The protein below binds the small molecule below.
Small molecule (SMILES): Nc1cccc(CCCCNCc2cccc(OCc3ccc4ccc(N)nc4c3)c2)n1

Sequence of chain 1.A:
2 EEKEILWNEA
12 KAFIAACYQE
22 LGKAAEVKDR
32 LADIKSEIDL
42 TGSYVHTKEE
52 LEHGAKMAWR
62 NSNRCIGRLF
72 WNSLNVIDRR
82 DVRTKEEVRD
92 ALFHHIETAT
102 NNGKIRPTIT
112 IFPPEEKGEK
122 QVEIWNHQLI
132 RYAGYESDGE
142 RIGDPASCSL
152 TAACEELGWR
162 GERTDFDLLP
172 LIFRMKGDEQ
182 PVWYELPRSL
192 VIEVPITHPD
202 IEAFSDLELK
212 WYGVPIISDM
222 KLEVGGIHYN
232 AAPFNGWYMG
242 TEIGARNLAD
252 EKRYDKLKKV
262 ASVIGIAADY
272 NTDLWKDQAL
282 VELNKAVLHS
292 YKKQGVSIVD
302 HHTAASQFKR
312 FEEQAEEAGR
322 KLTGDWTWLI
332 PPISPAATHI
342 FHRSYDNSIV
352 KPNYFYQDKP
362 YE

Binding-site contacts:
Ligand atom C02 contacts residue HEM1 of chain 2.B at 3.6 Å.
Ligand atom C03 contacts residue GLY237 of chain 2.A at 3.8 Å.
Ligand atom C24 contacts residue TRP329 of chain 2.A at 3.7 Å (hydrophobic).
Ligand atom C22 contacts residue TRP329 of chain 2.A at 3.5 Å (hydrophobic).
Ligand atom C22 contacts residue HEM1 of chain 2.B at 3.8 Å.
Ligand atom C21 contacts residue TRP329 of chain 2.A at 3.3 Å (hydrophobic).
Ligand atom C26 contacts residue PHE342 of chain 1.A at 3.4 Å (hydrophobic).
Ligand atom C15 contacts residue TYR357 of chain 2.A at 3.6 Å (hydrophobic).
Ligand atom N32 contacts residue GLU243 of chain 2.A at 2.8 Å (salt-bridge).
Ligand atom C21 contacts residue HEM1 of chain 2.B at 3.3 Å.
Ligand atom C25 contacts residue TRP327 of chain 1.A at 3.7 Å (hydrophobic).
Ligand atom C19 contacts residue ARG247 of chain 2.A at 3.6 Å.
Ligand atom C16 contacts residue TRP329 of chain 2.A at 3.8 Å (hydrophobic).
Ligand atom C06 contacts residue GLU243 of chain 2.A at 3.7 Å.
Ligand atom N27 contacts residue PHE342 of chain 1.A at 2.9 Å (h-bond).
Ligand atom N01 contacts residue TRP238 of chain 2.A at 2.7 Å (h-bond).
Ligand atom N01 contacts residue GLU243 of chain 2.A at 3.0 Å (salt-bridge).
Ligand atom N11 contacts residue HEM1 of chain 2.B at 3.0 Å (h-bond).
Ligand atom C07 contacts residue GLU243 of chain 2.A at 3.7 Å.
Ligand atom C10 contacts residue HEM1 of chain 2.B at 3.3 Å.
Ligand atom C20 contacts residue ARG247 of chain 2.A at 3.4 Å.
Ligand atom C07 contacts residue HEM1 of chain 2.B at 3.4 Å.
Ligand atom C21 contacts residue ARG247 of chain 2.A at 3.4 Å.
Ligand atom C04 contacts residue HEM1 of chain 2.B at 3.4 Å.
Ligand atom N32 contacts residue HEM1 of chain 2.B at 3.7 Å.
Ligand atom C13 contacts residue HEM1 of chain 2.B at 3.8 Å.
Ligand atom C20 contacts residue TRP329 of chain 2.A at 3.7 Å (hydrophobic).
Ligand atom N01 contacts residue TYR239 of chain 2.A at 3.7 Å.
Ligand atom C02 contacts residue GLU243 of chain 2.A at 3.6 Å.
Ligand atom C24 contacts residue PHE342 of chain 1.A at 3.8 Å (hydrophobic).
Ligand atom C03 contacts residue HEM1 of chain 2.B at 3.2 Å.
Ligand atom C06 contacts residue HEM1 of chain 2.B at 3.6 Å.
Ligand atom N01 contacts residue HEM1 of chain 2.B at 3.7 Å.
Ligand atom C14 contacts residue TYR357 of chain 2.A at 3.2 Å (hydrophobic).
Ligand atom C08 contacts residue ILE218 of chain 2.A at 3.5 Å (hydrophobic).
Ligand atom C24 contacts residue THR328 of chain 2.A at 3.4 Å.
Ligand atom C09 contacts residue ILE218 of chain 2.A at 3.8 Å (hydrophobic).
Ligand atom C12 contacts residue HEM1 of chain 2.B at 3.3 Å.
Ligand atom C05 contacts residue HEM1 of chain 2.B at 3.4 Å.
Ligand atom C23 contacts residue TRP329 of chain 2.A at 3.7 Å (hydrophobic).

Sequence of chain 2.A:
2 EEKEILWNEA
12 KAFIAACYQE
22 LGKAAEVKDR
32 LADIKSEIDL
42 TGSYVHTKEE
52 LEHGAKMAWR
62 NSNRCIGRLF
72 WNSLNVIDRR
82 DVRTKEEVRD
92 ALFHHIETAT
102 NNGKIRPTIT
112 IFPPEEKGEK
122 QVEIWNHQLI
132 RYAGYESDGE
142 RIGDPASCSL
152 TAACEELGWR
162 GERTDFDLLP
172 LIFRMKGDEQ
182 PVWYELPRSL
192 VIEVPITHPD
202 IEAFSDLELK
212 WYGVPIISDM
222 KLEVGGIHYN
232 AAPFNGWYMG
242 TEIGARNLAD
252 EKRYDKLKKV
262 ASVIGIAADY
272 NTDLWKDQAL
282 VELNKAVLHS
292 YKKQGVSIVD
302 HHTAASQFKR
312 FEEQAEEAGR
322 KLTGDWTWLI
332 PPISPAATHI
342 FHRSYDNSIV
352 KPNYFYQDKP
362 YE